A protein and the small-molecule ligand that binds it are described below.
Small molecule (SMILES): CC(C)Oc1cc(N2CCNCC2)ccc1-c1c(C(N)=O)[nH]c2cc(F)c(Cl)cc12

Binding-site contacts:
Ligand atom C09 contacts residue HIS232 of chain 1.A at 3.7 Å.
Ligand atom C03 contacts residue LEU221 of chain 1.A at 3.7 Å (hydrophobic).
Ligand atom C16 contacts residue HIS275 of chain 1.A at 3.8 Å.
Ligand atom C03 contacts residue LEU340 of chain 1.A at 3.8 Å (hydrophobic).
Ligand atom F17 contacts residue PHE112 of chain 1.A at 3.4 Å.
Ligand atom O24 contacts residue GLU257 of chain 1.A at 3.3 Å (salt-bridge).
Ligand atom CL1 contacts residue MET277 of chain 1.A at 3.8 Å.
Ligand atom N13 contacts residue ILE231 of chain 1.A at 3.7 Å.
Ligand atom O24 contacts residue ASP155 of chain 1.A at 3.1 Å (salt-bridge).
Ligand atom C21 contacts residue HIS124 of chain 1.A at 3.5 Å.
Ligand atom C08 contacts residue HIS232 of chain 1.A at 3.4 Å.
Ligand atom C12 contacts residue ILE231 of chain 1.A at 3.8 Å (hydrophobic).
Ligand atom F17 contacts residue HIS275 of chain 1.A at 3.1 Å.
Ligand atom N13 contacts residue HIS124 of chain 1.A at 3.5 Å (h-bond).
Ligand atom O04 contacts residue HIS124 of chain 1.A at 3.4 Å.
Ligand atom O24 contacts residue MN1 of chain 1.K at 2.1 Å.
Ligand atom C22 contacts residue MN1 of chain 1.K at 3.3 Å.
Ligand atom C05 contacts residue TYR337 of chain 1.A at 3.8 Å (hydrophobic).
Ligand atom C20 contacts residue TYR337 of chain 1.A at 3.7 Å (hydrophobic).
Ligand atom C30 contacts residue HIS232 of chain 1.A at 3.6 Å.
Ligand atom C12 contacts residue HIS124 of chain 1.A at 3.8 Å.
Ligand atom C11 contacts residue HIS124 of chain 1.A at 3.7 Å.
Ligand atom C18 contacts residue ALA307 of chain 1.A at 3.7 Å (hydrophobic).
Ligand atom C06 contacts residue TYR337 of chain 1.A at 3.6 Å (hydrophobic).
Ligand atom C26 contacts residue TYR337 of chain 1.A at 3.5 Å (hydrophobic).
Ligand atom F17 contacts residue PRO113 of chain 1.A at 3.3 Å.
Ligand atom C01 contacts residue HIS124 of chain 1.A at 3.8 Å.
Ligand atom C22 contacts residue HIS224 of chain 1.A at 3.3 Å.
Ligand atom F17 contacts residue ALA307 of chain 1.A at 3.1 Å.
Ligand atom CL1 contacts residue TYR276 of chain 1.A at 3.6 Å.
Ligand atom C07 contacts residue TYR337 of chain 1.A at 3.6 Å (hydrophobic).
Ligand atom C08 contacts residue TYR337 of chain 1.A at 3.5 Å (hydrophobic).
Ligand atom C14 contacts residue HIS124 of chain 1.A at 3.3 Å.
Ligand atom CL1 contacts residue ALA307 of chain 1.A at 3.5 Å.
Ligand atom O24 contacts residue HIS224 of chain 1.A at 2.8 Å (h-bond).
Ligand atom C16 contacts residue ALA307 of chain 1.A at 3.6 Å (hydrophobic).
Ligand atom CL1 contacts residue TYR337 of chain 1.A at 3.3 Å.
Ligand atom C15 contacts residue HIS124 of chain 1.A at 3.8 Å.
Ligand atom N23 contacts residue HIS224 of chain 1.A at 3.4 Å (h-bond).
Ligand atom C09 contacts residue ILE231 of chain 1.A at 3.6 Å (hydrophobic).

Sequence of chain 1.A:
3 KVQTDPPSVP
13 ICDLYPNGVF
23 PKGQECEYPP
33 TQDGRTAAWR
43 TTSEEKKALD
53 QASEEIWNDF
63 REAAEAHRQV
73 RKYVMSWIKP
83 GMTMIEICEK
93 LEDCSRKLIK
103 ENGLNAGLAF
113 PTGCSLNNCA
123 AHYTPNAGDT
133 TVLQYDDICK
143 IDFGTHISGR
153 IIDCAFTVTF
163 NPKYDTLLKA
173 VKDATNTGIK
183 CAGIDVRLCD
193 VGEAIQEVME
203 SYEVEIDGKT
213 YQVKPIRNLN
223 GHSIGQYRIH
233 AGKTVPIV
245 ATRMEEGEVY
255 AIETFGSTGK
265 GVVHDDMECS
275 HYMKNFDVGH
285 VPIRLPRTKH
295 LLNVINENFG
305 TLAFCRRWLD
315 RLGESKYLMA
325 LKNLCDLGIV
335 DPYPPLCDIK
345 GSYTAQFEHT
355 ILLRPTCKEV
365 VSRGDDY